This protein binds this small molecule.
Small molecule (SMILES): Nc1ccn([C@H]2C[C@H](O)[C@@H](COP(=O)(O)NP(=O)(O)OP(=O)(O)O)O2)c(=O)n1

Sequence of chain 1.K:
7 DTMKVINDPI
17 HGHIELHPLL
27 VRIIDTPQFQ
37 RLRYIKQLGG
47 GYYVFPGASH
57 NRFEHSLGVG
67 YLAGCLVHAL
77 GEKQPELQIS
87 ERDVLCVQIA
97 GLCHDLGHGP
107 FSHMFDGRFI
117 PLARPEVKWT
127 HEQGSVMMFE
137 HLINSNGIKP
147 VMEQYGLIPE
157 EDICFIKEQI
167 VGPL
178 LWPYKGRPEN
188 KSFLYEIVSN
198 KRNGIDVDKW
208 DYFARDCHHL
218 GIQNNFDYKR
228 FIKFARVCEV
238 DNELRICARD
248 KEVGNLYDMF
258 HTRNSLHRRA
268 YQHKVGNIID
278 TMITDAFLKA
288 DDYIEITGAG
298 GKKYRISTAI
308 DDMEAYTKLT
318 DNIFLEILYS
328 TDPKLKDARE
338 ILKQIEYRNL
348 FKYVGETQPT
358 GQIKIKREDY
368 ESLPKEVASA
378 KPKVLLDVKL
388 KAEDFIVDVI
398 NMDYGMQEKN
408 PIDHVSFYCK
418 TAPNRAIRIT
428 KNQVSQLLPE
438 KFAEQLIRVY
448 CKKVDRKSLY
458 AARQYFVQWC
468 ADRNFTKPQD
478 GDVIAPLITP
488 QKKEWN

Binding-site contacts:
Ligand atom O3G contacts residue ARG260 of chain 1.K at 2.8 Å (salt-bridge).
Ligand atom N3 contacts residue HIS109 of chain 1.K at 3.5 Å.
Ligand atom N4 contacts residue GLN269 of chain 1.K at 3.3 Å (h-bond).
Ligand atom PA contacts residue ASP205 of chain 1.K at 3.6 Å.
Ligand atom O3' contacts residue TYR209 of chain 1.K at 3.6 Å.
Ligand atom O1G contacts residue LYS206 of chain 1.K at 2.8 Å (salt-bridge).
Ligand atom O3' contacts residue GLN43 of chain 1.K at 3.0 Å (h-bond).
Ligand atom O1A contacts residue MG1 of chain 1.NC at 2.3 Å.
Ligand atom C3' contacts residue TYR209 of chain 1.K at 3.6 Å (hydrophobic).
Ligand atom O1G contacts residue MG1 of chain 1.OC at 2.3 Å.
Ligand atom O3G contacts residue LYS206 of chain 1.K at 3.4 Å.
Ligand atom O2A contacts residue FE1 of chain 1.MC at 1.8 Å.
Ligand atom PA contacts residue MG1 of chain 1.NC at 3.2 Å.
Ligand atom C3' contacts residue ASP213 of chain 1.K at 3.3 Å.
Ligand atom O5' contacts residue HIS109 of chain 1.K at 2.9 Å (h-bond).
Ligand atom C4' contacts residue ARG58 of chain 1.K at 3.5 Å.
Ligand atom O1B contacts residue ASP205 of chain 1.K at 3.5 Å (salt-bridge).
Ligand atom O1A contacts residue ARG58 of chain 1.K at 3.3 Å (salt-bridge).
Ligand atom O4' contacts residue ARG58 of chain 1.K at 3.2 Å (salt-bridge).
Ligand atom C2' contacts residue TYR268 of chain 1.K at 3.6 Å (hydrophobic).
Ligand atom O4' contacts residue HIS109 of chain 1.K at 3.1 Å.
Ligand atom O3G contacts residue TYR209 of chain 1.K at 2.6 Å (h-bond).
Ligand atom O2A contacts residue ARG58 of chain 1.K at 2.8 Å (salt-bridge).
Ligand atom O1A contacts residue HIS127 of chain 1.K at 3.1 Å (h-bond).
Ligand atom N3A contacts residue ASP205 of chain 1.K at 2.7 Å (salt-bridge).
Ligand atom O3' contacts residue ASP213 of chain 1.K at 2.7 Å (salt-bridge).
Ligand atom O2G contacts residue ARG260 of chain 1.K at 3.2 Å (salt-bridge).
Ligand atom O2A contacts residue ASP205 of chain 1.K at 3.0 Å (salt-bridge).
Ligand atom PA contacts residue FE1 of chain 1.MC at 3.1 Å.
Ligand atom C2' contacts residue ASP213 of chain 1.K at 3.6 Å.
Ligand atom O1A contacts residue HIS104 of chain 1.K at 3.0 Å (h-bond).
Ligand atom O1B contacts residue MG1 of chain 1.OC at 2.3 Å.
Ligand atom O2A contacts residue ASP101 of chain 1.K at 2.9 Å (salt-bridge).
Ligand atom C6 contacts residue HIS109 of chain 1.K at 3.4 Å.
Ligand atom C2 contacts residue HIS109 of chain 1.K at 3.5 Å.
Ligand atom O2A contacts residue HIS61 of chain 1.K at 3.1 Å (h-bond).
Ligand atom PA contacts residue ARG58 of chain 1.K at 3.4 Å.
Ligand atom N1 contacts residue HIS109 of chain 1.K at 3.3 Å.
Ligand atom O2B contacts residue HIS109 of chain 1.K at 3.5 Å.
Ligand atom O1A contacts residue ASP101 of chain 1.K at 3.1 Å (salt-bridge).